This small molecule binds to this protein.
Small molecule (SMILES): O=C(O)CO

Binding-site contacts:
Ligand atom CA contacts residue HIS282 of chain 1.A at 4.3 Å.
Ligand atom OXT contacts residue ASP136 of chain 1.A at 3.9 Å.
Ligand atom CA contacts residue HIS157 of chain 1.A at 4.0 Å.
Ligand atom O contacts residue ASP112 of chain 1.A at 3.4 Å (salt-bridge).
Ligand atom CA contacts residue TYR221 of chain 1.A at 4.3 Å (hydrophobic).
Ligand atom OXT contacts residue TYR143 of chain 1.A at 3.6 Å.
Ligand atom O2 contacts residue ILE255 of chain 1.A at 4.3 Å.
Ligand atom OXT contacts residue ILE137 of chain 1.A at 3.6 Å.
Ligand atom C contacts residue TYR143 of chain 1.A at 4.2 Å (hydrophobic).
Ligand atom O2 contacts residue TRP158 of chain 1.A at 2.6 Å (h-bond).
Ligand atom OXT contacts residue TRP158 of chain 1.A at 4.3 Å.
Ligand atom OXT contacts residue ASP112 of chain 1.A at 3.7 Å.
Ligand atom O contacts residue ARG113 of chain 1.A at 3.3 Å (salt-bridge).
Ligand atom C contacts residue TRP158 of chain 1.A at 3.9 Å (hydrophobic).
Ligand atom O contacts residue TRP158 of chain 1.A at 3.7 Å.
Ligand atom O2 contacts residue ARG113 of chain 1.A at 4.3 Å.
Ligand atom OXT contacts residue ARG116 of chain 1.A at 2.7 Å (salt-bridge).
Ligand atom C contacts residue ILE137 of chain 1.A at 4.5 Å (hydrophobic).
Ligand atom C contacts residue HIS282 of chain 1.A at 4.4 Å.
Ligand atom O2 contacts residue HIS157 of chain 1.A at 2.9 Å (h-bond).
Ligand atom C contacts residue ARG116 of chain 1.A at 3.2 Å.
Ligand atom OXT contacts residue HIS282 of chain 1.A at 4.0 Å.
Ligand atom C contacts residue ARG113 of chain 1.A at 4.4 Å.
Ligand atom CA contacts residue ASP112 of chain 1.A at 3.2 Å.
Ligand atom O2 contacts residue TYR221 of chain 1.A at 3.1 Å (h-bond).
Ligand atom C contacts residue ASP112 of chain 1.A at 3.2 Å.
Ligand atom CA contacts residue TRP158 of chain 1.A at 3.5 Å (hydrophobic).
Ligand atom O2 contacts residue ASP112 of chain 1.A at 3.9 Å.
Ligand atom O contacts residue TYR221 of chain 1.A at 4.5 Å.
Ligand atom CA contacts residue ILE255 of chain 1.A at 3.5 Å (hydrophobic).
Ligand atom O contacts residue ARG116 of chain 1.A at 2.8 Å (salt-bridge).

Sequence of chain 1.A:
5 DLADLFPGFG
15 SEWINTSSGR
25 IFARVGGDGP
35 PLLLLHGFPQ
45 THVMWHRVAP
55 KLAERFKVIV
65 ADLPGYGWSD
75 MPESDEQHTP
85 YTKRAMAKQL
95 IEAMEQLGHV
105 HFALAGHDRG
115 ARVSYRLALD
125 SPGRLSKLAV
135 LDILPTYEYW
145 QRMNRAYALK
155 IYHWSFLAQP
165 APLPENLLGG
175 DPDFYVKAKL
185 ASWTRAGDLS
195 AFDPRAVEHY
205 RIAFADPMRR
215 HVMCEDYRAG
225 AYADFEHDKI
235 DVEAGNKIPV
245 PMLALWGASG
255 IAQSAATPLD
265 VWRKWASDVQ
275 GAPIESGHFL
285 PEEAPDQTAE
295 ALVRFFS